Binding-site contacts:
Ligand atom N1 contacts residue TRP201 of chain 33.A at 4.0 Å.
Ligand atom N4 contacts residue GLY198 of chain 33.A at 3.8 Å.
Ligand atom C3' contacts residue TRP201 of chain 33.A at 4.1 Å (hydrophobic).
Ligand atom O2 contacts residue LEU197 of chain 33.A at 4.0 Å.
Ligand atom O4' contacts residue TRP201 of chain 33.A at 4.5 Å.
Ligand atom O5' contacts residue TRP201 of chain 33.A at 3.6 Å.
Ligand atom O2 contacts residue LYS682 of chain 33.A at 4.2 Å.
Ligand atom O3' contacts residue LYS682 of chain 33.A at 3.1 Å (salt-bridge).
Ligand atom N3 contacts residue TRP201 of chain 33.A at 3.6 Å.
Ligand atom O2 contacts residue TRP201 of chain 33.A at 4.3 Å.
Ligand atom C1' contacts residue TRP201 of chain 33.A at 4.5 Å (hydrophobic).
Ligand atom C4' contacts residue TRP201 of chain 33.A at 4.3 Å (hydrophobic).
Ligand atom C4 contacts residue TRP201 of chain 33.A at 3.3 Å (hydrophobic).
Ligand atom C6 contacts residue TRP201 of chain 33.A at 3.5 Å (hydrophobic).
Ligand atom C3' contacts residue LYS682 of chain 33.A at 3.8 Å.
Ligand atom OP1 contacts residue PRO423 of chain 33.A at 3.6 Å.
Ligand atom C1' contacts residue LYS682 of chain 33.A at 4.5 Å.
Ligand atom C2' contacts residue LYS682 of chain 33.A at 3.6 Å.
Ligand atom C2 contacts residue TRP201 of chain 33.A at 3.9 Å (hydrophobic).
Ligand atom C2' contacts residue TRP201 of chain 33.A at 3.7 Å (hydrophobic).
Ligand atom N4 contacts residue ASP199 of chain 33.A at 4.0 Å.
Ligand atom C5 contacts residue TRP201 of chain 33.A at 3.4 Å (hydrophobic).
Ligand atom C5' contacts residue TRP201 of chain 33.A at 3.5 Å (hydrophobic).
Ligand atom N4 contacts residue TRP201 of chain 33.A at 3.8 Å.

A protein and the small-molecule ligand that binds it are described below.
Small molecule (SMILES): Nc1ccn([C@H]2C[C@H](O)[C@@H](COP(=O)(O)O)O2)c(=O)n1

Sequence of chain 33.A:
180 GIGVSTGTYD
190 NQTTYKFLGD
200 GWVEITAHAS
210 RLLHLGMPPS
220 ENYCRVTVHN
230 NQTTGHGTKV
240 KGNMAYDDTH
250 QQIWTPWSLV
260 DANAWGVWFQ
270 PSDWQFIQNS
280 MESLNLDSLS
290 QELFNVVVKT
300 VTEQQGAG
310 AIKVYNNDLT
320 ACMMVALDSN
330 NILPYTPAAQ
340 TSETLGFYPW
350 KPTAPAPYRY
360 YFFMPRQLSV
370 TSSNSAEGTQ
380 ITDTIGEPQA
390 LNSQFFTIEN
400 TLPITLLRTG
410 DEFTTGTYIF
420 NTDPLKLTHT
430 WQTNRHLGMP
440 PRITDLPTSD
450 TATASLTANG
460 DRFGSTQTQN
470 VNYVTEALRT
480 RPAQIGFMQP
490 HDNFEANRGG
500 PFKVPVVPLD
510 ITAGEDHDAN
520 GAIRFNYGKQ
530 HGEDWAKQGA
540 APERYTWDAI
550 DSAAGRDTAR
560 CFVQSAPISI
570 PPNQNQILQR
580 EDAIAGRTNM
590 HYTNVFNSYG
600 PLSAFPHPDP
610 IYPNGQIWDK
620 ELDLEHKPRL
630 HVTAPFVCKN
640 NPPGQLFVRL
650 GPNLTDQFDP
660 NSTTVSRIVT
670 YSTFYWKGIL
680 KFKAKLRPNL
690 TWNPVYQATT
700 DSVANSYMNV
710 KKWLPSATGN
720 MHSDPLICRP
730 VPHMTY